Binding-site contacts:
Ligand atom C4 contacts residue ARG111 of chain 1.A at 3.5 Å.
Ligand atom C6 contacts residue ARG111 of chain 1.A at 3.6 Å.
Ligand atom C22 contacts residue PHE113 of chain 1.A at 3.1 Å (hydrophobic).
Ligand atom C9 contacts residue GLU250 of chain 1.A at 3.3 Å.
Ligand atom C22 contacts residue GLU110 of chain 1.A at 3.5 Å.
Ligand atom CL2 contacts residue GLN495 of chain 1.A at 3.3 Å.
Ligand atom N31 contacts residue HIS114 of chain 1.A at 3.2 Å (h-bond).
Ligand atom C19 contacts residue ARG111 of chain 1.A at 3.2 Å.
Ligand atom C4 contacts residue LYS492 of chain 1.A at 3.7 Å.
Ligand atom C9 contacts residue LEU254 of chain 1.A at 3.6 Å (hydrophobic).
Ligand atom N10 contacts residue THR253 of chain 1.A at 3.4 Å.
Ligand atom C26 contacts residue PHE113 of chain 1.A at 3.6 Å (hydrophobic).
Ligand atom C7 contacts residue ARG111 of chain 1.A at 3.8 Å.
Ligand atom C8 contacts residue LEU254 of chain 1.A at 3.7 Å (hydrophobic).
Ligand atom C29 contacts residue THR108 of chain 1.A at 3.2 Å.
Ligand atom C7 contacts residue PRO491 of chain 1.A at 3.6 Å (hydrophobic).
Ligand atom C29 contacts residue THR253 of chain 1.A at 3.1 Å.
Ligand atom CL1 contacts residue ARG111 of chain 1.A at 3.2 Å.
Ligand atom O28 contacts residue PHE113 of chain 1.A at 3.2 Å (h-bond).
Ligand atom N16 contacts residue ARG111 of chain 1.A at 3.8 Å.
Ligand atom C21 contacts residue HIS114 of chain 1.A at 3.5 Å.
Ligand atom O28 contacts residue THR108 of chain 1.A at 2.7 Å (h-bond).
Ligand atom C8 contacts residue PRO491 of chain 1.A at 3.3 Å (hydrophobic).
Ligand atom C1 contacts residue ARG111 of chain 1.A at 3.2 Å.
Ligand atom C19 contacts residue THR218 of chain 1.A at 3.6 Å.
Ligand atom C27 contacts residue PHE113 of chain 1.A at 3.3 Å (hydrophobic).
Ligand atom C2 contacts residue ARG111 of chain 1.A at 3.5 Å.
Ligand atom C15 contacts residue THR219 of chain 1.A at 3.8 Å.
Ligand atom C19 contacts residue LEU216 of chain 1.A at 3.3 Å (hydrophobic).
Ligand atom N14 contacts residue THR253 of chain 1.A at 3.4 Å.
Ligand atom C9 contacts residue THR253 of chain 1.A at 3.4 Å.
Ligand atom N31 contacts residue PHE113 of chain 1.A at 3.2 Å (h-bond).
Ligand atom CL1 contacts residue THR253 of chain 1.A at 3.7 Å.
Ligand atom C3 contacts residue ARG111 of chain 1.A at 3.6 Å.
Ligand atom N16 contacts residue THR219 of chain 1.A at 3.8 Å.
Ligand atom CL1 contacts residue GLN257 of chain 1.A at 3.3 Å.
Ligand atom C21 contacts residue ARG111 of chain 1.A at 3.5 Å.
Ligand atom O18 contacts residue ARG111 of chain 1.A at 3.2 Å (salt-bridge).
Ligand atom C30 contacts residue GLU249 of chain 1.A at 3.2 Å.
Ligand atom C5 contacts residue ARG111 of chain 1.A at 3.5 Å.

A small-molecule ligand and the protein it binds are described below.
Small molecule (SMILES): C[C@@H]1OCC2(CCN(c3nn4ccc(-c5cccc(Cl)c5Cl)c4c(=O)n3C)CC2)[C@H]1N

Sequence of chain 1.A:
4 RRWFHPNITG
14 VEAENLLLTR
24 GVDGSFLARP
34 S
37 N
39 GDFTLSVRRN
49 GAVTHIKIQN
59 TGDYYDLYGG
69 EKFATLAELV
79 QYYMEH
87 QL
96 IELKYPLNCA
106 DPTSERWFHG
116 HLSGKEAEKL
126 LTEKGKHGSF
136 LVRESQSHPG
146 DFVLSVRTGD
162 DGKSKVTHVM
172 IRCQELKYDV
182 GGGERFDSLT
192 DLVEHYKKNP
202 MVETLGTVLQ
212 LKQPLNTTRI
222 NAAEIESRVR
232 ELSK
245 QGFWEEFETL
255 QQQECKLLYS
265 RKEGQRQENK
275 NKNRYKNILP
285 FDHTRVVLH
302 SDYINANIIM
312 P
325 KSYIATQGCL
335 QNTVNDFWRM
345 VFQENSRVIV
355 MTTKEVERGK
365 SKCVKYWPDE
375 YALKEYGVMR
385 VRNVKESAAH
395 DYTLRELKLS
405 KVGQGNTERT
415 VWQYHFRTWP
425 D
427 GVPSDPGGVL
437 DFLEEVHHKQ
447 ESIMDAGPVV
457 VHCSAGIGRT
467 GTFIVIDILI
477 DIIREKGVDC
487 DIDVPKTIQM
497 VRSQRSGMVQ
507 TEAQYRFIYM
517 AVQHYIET